Sequence of chain 1.A:
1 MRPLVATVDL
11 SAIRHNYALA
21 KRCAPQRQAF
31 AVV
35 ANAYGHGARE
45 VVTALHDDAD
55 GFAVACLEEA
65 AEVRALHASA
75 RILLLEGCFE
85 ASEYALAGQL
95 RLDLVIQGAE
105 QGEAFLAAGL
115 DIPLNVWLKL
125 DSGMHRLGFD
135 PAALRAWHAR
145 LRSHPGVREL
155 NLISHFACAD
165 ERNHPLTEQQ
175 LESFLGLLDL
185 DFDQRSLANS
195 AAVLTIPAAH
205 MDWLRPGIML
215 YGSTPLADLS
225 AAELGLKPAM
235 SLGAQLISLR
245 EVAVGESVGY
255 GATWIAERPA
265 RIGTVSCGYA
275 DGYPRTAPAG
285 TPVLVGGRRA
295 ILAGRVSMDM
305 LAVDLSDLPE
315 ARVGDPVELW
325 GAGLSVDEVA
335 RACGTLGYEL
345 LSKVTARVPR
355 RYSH

Sequence of chain 1.B:
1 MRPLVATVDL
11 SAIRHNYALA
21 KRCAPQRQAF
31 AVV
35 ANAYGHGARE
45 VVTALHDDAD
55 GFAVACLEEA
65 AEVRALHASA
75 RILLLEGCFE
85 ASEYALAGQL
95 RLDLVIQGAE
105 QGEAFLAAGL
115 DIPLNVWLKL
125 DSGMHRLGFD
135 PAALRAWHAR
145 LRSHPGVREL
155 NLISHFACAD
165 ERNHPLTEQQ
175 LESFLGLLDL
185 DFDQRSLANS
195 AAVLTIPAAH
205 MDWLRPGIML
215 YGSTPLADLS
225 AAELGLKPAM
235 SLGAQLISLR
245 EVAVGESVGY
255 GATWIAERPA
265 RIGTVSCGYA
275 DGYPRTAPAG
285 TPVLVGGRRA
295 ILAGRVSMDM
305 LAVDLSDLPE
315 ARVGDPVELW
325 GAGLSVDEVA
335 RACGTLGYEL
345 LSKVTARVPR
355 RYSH

The protein below binds the small molecule below.
Small molecule (SMILES): NCCCC[C@@H](N)C(=O)O

Binding-site contacts:
Ligand atom C contacts residue MET302 of chain 1.B at 4.1 Å (hydrophobic).
Ligand atom C contacts residue SER301 of chain 1.B at 3.9 Å.
Ligand atom CG contacts residue TYR254 of chain 1.B at 3.4 Å (hydrophobic).
Ligand atom CE contacts residue ACT1 of chain 1.G at 3.3 Å.
Ligand atom C contacts residue ASP303 of chain 1.B at 3.6 Å.
Ligand atom CE contacts residue TYR254 of chain 1.B at 3.7 Å (hydrophobic).
Ligand atom C contacts residue LLP34 of chain 1.A at 3.8 Å.
Ligand atom CA contacts residue MET304 of chain 1.B at 4.2 Å (hydrophobic).
Ligand atom CE contacts residue TYR273 of chain 1.B at 3.3 Å (hydrophobic).
Ligand atom NZ contacts residue MET302 of chain 1.B at 4.0 Å.
Ligand atom CA contacts residue LLP34 of chain 1.A at 3.6 Å.
Ligand atom N contacts residue ARG130 of chain 1.A at 3.2 Å (salt-bridge).
Ligand atom O contacts residue ASP303 of chain 1.B at 2.9 Å (salt-bridge).
Ligand atom O contacts residue SER301 of chain 1.B at 3.1 Å.
Ligand atom NZ contacts residue TYR254 of chain 1.B at 3.5 Å.
Ligand atom CD contacts residue TYR273 of chain 1.B at 3.3 Å (hydrophobic).
Ligand atom CD contacts residue TYR342 of chain 1.A at 4.0 Å (hydrophobic).
Ligand atom C contacts residue MET304 of chain 1.B at 3.6 Å (hydrophobic).
Ligand atom CG contacts residue LLP34 of chain 1.A at 3.4 Å.
Ligand atom OXT contacts residue MET304 of chain 1.B at 3.9 Å.
Ligand atom NZ contacts residue TYR273 of chain 1.B at 2.7 Å (h-bond).
Ligand atom N contacts residue SER301 of chain 1.B at 3.1 Å (h-bond).
Ligand atom OXT contacts residue LLP34 of chain 1.A at 3.2 Å (h-bond).
Ligand atom CE contacts residue TYR342 of chain 1.A at 3.8 Å (hydrophobic).
Ligand atom CD contacts residue TYR254 of chain 1.B at 4.2 Å (hydrophobic).
Ligand atom CB contacts residue TYR254 of chain 1.B at 3.4 Å (hydrophobic).
Ligand atom N contacts residue TYR254 of chain 1.B at 3.5 Å (h-bond).
Ligand atom OXT contacts residue ASP303 of chain 1.B at 2.8 Å (salt-bridge).
Ligand atom O contacts residue MET304 of chain 1.B at 3.5 Å (h-bond).
Ligand atom CB contacts residue MET302 of chain 1.B at 3.7 Å (hydrophobic).
Ligand atom N contacts residue MLI1 of chain 1.C at 3.8 Å.
Ligand atom CB contacts residue SER301 of chain 1.B at 3.4 Å.
Ligand atom NZ contacts residue ACT1 of chain 1.G at 2.7 Å (h-bond).
Ligand atom N contacts residue LLP34 of chain 1.A at 4.3 Å.
Ligand atom NZ contacts residue SER301 of chain 1.B at 4.2 Å.
Ligand atom O contacts residue MET302 of chain 1.B at 3.4 Å (h-bond).
Ligand atom CA contacts residue SER301 of chain 1.B at 3.7 Å.
Ligand atom CA contacts residue TYR254 of chain 1.B at 3.8 Å (hydrophobic).
Ligand atom N contacts residue MET304 of chain 1.B at 3.6 Å.
Ligand atom CD contacts residue MET302 of chain 1.B at 3.9 Å (hydrophobic).